Sequence of chain 1.A:
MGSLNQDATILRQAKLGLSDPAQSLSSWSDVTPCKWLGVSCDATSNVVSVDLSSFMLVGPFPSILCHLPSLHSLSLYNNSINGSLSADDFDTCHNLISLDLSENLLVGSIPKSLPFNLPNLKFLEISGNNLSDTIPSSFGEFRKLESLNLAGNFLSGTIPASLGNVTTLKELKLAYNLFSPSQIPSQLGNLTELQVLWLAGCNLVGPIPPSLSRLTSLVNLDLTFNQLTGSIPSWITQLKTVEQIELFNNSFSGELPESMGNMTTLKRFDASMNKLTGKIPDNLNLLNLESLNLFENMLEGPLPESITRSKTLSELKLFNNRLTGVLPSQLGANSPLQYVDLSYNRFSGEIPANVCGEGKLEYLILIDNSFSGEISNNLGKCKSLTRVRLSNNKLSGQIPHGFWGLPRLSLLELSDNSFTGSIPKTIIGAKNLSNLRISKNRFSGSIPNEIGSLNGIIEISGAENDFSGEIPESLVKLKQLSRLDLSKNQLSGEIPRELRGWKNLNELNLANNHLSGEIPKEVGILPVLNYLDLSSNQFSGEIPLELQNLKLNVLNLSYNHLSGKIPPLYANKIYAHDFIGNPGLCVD

Binding-site contacts:
Ligand atom O7 contacts residue ASN171 of chain 1.A at 3.3 Å (h-bond).
Ligand atom O6 contacts residue GLN193 of chain 1.A at 4.0 Å.
Ligand atom O7 contacts residue ARG149 of chain 1.A at 4.5 Å.
Ligand atom C5 contacts residue ASN171 of chain 1.A at 3.6 Å.
Ligand atom O5 contacts residue SER168 of chain 1.A at 4.1 Å.
Ligand atom C7 contacts residue ASN171 of chain 1.A at 3.4 Å.
Ligand atom C5 contacts residue SER168 of chain 1.A at 4.5 Å.
Ligand atom C8 contacts residue ARG149 of chain 1.A at 4.1 Å.
Ligand atom C2 contacts residue ASN171 of chain 1.A at 2.6 Å.
Ligand atom C1 contacts residue ASN171 of chain 1.A at 1.4 Å.
Ligand atom N2 contacts residue ASN171 of chain 1.A at 3.0 Å (h-bond).
Ligand atom C4 contacts residue ASN171 of chain 1.A at 4.2 Å.
Ligand atom C6 contacts residue SER168 of chain 1.A at 4.4 Å.
Ligand atom O6 contacts residue ALA167 of chain 1.A at 4.0 Å.
Ligand atom O6 contacts residue SER168 of chain 1.A at 4.0 Å.
Ligand atom O5 contacts residue ASN171 of chain 1.A at 2.3 Å (h-bond).
Ligand atom C3 contacts residue ASN171 of chain 1.A at 3.9 Å.

This protein binds this small molecule.
Small molecule (SMILES): CC(=O)N[C@@H]1[C@@H](O)[C@H](O)[C@@H](CO)O[C@H]1O